Binding-site contacts:
Ligand atom C7 contacts residue THR393 of chain 1.C at 4.5 Å.
Ligand atom O5 contacts residue ASN391 of chain 1.C at 2.2 Å (h-bond).
Ligand atom C8 contacts residue THR393 of chain 1.C at 4.4 Å.
Ligand atom C6 contacts residue ASN391 of chain 1.C at 4.2 Å.
Ligand atom O6 contacts residue GLN400 of chain 1.C at 4.5 Å.
Ligand atom C3 contacts residue ASN391 of chain 1.C at 3.8 Å.
Ligand atom C7 contacts residue ASN391 of chain 1.C at 4.4 Å.
Ligand atom C5 contacts residue ASN391 of chain 1.C at 3.2 Å.
Ligand atom C1 contacts residue ASN391 of chain 1.C at 1.4 Å.
Ligand atom N2 contacts residue ASN391 of chain 1.C at 3.3 Å (h-bond).
Ligand atom O6 contacts residue ASN391 of chain 1.C at 3.9 Å.
Ligand atom C2 contacts residue ASN391 of chain 1.C at 2.7 Å.
Ligand atom C4 contacts residue ASN391 of chain 1.C at 4.1 Å.
Ligand atom O7 contacts residue THR393 of chain 1.C at 3.9 Å.
Ligand atom O5 contacts residue GLN400 of chain 1.C at 4.3 Å.

Sequence of chain 1.C:
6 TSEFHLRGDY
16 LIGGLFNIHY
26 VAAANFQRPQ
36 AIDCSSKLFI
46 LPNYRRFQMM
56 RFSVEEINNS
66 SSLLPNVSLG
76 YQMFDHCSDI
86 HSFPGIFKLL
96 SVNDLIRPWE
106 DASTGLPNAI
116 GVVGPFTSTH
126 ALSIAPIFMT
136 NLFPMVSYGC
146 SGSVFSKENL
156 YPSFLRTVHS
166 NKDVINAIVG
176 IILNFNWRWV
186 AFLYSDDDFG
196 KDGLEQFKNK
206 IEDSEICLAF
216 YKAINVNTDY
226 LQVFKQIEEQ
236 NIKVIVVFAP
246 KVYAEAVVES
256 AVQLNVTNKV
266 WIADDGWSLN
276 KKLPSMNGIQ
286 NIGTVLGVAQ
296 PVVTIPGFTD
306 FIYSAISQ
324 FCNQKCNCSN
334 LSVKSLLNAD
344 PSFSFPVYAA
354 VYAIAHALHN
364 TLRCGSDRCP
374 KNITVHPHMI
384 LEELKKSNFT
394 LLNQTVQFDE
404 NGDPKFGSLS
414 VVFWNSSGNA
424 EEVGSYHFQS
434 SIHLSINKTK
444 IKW

A small-molecule ligand and the protein it binds are described below.
Small molecule (SMILES): CC(=O)N[C@@H]1[C@@H](O)[C@H](O)[C@@H](CO)O[C@H]1O